Binding-site contacts:
Ligand atom C4 contacts residue ASN304 of chain 1.C at 4.2 Å.
Ligand atom C7 contacts residue ASN304 of chain 1.C at 3.1 Å.
Ligand atom C1 contacts residue ASN304 of chain 1.C at 1.4 Å.
Ligand atom N2 contacts residue ASN304 of chain 1.C at 3.0 Å (h-bond).
Ligand atom C3 contacts residue ASN304 of chain 1.C at 3.8 Å.
Ligand atom C5 contacts residue ASN304 of chain 1.C at 3.6 Å.
Ligand atom C8 contacts residue ASN304 of chain 1.C at 4.4 Å.
Ligand atom C2 contacts residue ASN304 of chain 1.C at 2.5 Å.
Ligand atom O5 contacts residue ASN304 of chain 1.C at 2.3 Å (h-bond).
Ligand atom C8 contacts residue VAL298 of chain 1.C at 3.9 Å (hydrophobic).
Ligand atom O7 contacts residue ASN304 of chain 1.C at 2.9 Å (h-bond).
Ligand atom N2 contacts residue VAL298 of chain 1.C at 4.4 Å.

The small molecule below binds the protein below.
Small molecule (SMILES): CC(=O)N[C@H]1[C@H](O[C@H]2[C@H](O)[C@@H](NC(C)=O)CO[C@@H]2CO)O[C@H](CO)[C@@H](O)[C@@H]1O

Sequence of chain 1.C:
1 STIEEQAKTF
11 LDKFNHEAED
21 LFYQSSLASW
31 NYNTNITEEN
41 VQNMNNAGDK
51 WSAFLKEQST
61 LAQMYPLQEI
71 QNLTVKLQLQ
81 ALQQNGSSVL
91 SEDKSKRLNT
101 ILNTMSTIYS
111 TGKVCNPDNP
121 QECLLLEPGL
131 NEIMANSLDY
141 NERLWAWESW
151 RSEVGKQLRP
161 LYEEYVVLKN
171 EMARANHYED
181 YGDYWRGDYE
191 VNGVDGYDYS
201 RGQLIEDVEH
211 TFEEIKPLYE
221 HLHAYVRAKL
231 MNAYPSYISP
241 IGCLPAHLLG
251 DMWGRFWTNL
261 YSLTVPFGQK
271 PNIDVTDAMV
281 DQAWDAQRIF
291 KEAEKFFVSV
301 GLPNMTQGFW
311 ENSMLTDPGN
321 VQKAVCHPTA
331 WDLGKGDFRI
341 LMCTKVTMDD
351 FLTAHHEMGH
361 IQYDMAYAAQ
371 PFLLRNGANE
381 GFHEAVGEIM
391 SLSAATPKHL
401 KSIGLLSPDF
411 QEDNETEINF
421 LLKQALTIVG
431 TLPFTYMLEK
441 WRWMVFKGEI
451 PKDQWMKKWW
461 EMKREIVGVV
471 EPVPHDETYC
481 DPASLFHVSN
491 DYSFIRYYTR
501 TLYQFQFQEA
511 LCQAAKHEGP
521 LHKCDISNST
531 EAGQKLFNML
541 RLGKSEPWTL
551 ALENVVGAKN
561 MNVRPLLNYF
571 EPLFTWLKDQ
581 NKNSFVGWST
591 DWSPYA